Binding-site contacts:
Ligand atom P contacts residue LYS8 of chain 6.C at 3.0 Å.
Ligand atom O2' contacts residue ASN134 of chain 6.C at 3.2 Å (h-bond).
Ligand atom O3' contacts residue ASN134 of chain 6.C at 4.2 Å.
Ligand atom C2' contacts residue ASN134 of chain 6.C at 4.3 Å.
Ligand atom OP1 contacts residue LYS10 of chain 6.C at 4.3 Å.
Ligand atom O2' contacts residue GLU74 of chain 6.C at 3.2 Å.
Ligand atom OP1 contacts residue ASN134 of chain 6.C at 4.2 Å.
Ligand atom O2' contacts residue LEU135 of chain 6.C at 4.3 Å.
Ligand atom C4' contacts residue GLU74 of chain 6.C at 3.9 Å.
Ligand atom OP2 contacts residue LYS8 of chain 6.C at 2.9 Å (salt-bridge).
Ligand atom OP1 contacts residue LYS8 of chain 6.C at 2.6 Å (salt-bridge).
Ligand atom P contacts residue LYS10 of chain 6.C at 4.0 Å.
Ligand atom OP2 contacts residue LYS10 of chain 6.C at 2.9 Å.
Ligand atom O4' contacts residue GLU74 of chain 6.C at 3.7 Å.
Ligand atom OP1 contacts residue PRO132 of chain 6.C at 3.6 Å.
Ligand atom C2' contacts residue GLU74 of chain 6.C at 4.1 Å.
Ligand atom O5' contacts residue LYS8 of chain 6.C at 4.5 Å.
Ligand atom C1' contacts residue GLU74 of chain 6.C at 3.8 Å.
Ligand atom O3' contacts residue LYS8 of chain 6.C at 3.8 Å.

A protein and the small-molecule ligand that binds it are described below.
Small molecule (SMILES): Nc1ccn([C@@H]2O[C@H](CO[P](=O)(O)O[C@H]3[C@@H](O)[C@H](n4ccc(N)nc4=O)O[C@@H]3CO[P](=O)(O)O[C@H]3[C@@H](O)[C@H](n4ccc(N)nc4=O)O[C@@H]3CO)[C@@H](O)[C@H]2O)c(=O)n1

Sequence of chain 6.C:
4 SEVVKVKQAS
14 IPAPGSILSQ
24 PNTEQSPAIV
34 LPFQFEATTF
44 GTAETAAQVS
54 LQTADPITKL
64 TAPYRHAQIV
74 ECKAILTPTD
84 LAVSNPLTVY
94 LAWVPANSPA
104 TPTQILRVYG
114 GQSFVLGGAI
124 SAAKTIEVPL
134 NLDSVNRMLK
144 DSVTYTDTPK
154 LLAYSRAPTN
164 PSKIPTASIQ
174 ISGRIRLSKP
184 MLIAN